Sequence of chain 1.B:
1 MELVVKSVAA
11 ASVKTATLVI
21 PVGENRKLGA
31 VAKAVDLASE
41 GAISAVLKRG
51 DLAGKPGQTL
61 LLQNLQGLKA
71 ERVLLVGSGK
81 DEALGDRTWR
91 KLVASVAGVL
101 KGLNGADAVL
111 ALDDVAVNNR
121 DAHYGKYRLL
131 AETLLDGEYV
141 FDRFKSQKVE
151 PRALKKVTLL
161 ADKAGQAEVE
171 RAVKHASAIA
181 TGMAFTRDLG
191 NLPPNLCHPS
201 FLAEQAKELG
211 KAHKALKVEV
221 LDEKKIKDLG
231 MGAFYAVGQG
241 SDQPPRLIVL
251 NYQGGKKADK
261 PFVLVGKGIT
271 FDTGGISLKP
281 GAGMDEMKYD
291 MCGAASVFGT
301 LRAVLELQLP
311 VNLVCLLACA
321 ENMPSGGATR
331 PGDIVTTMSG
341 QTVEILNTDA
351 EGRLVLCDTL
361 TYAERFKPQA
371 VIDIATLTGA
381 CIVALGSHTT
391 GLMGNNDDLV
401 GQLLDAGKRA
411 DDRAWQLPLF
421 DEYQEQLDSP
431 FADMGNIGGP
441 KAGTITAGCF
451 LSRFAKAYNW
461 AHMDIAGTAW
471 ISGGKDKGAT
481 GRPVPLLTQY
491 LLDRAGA

Binding-site contacts:
Ligand atom O2 contacts residue ASP272 of chain 1.B at 2.9 Å (salt-bridge).
Ligand atom C3 contacts residue MN1 of chain 1.M at 3.0 Å.
Ligand atom N2 contacts residue LYS267 of chain 1.B at 3.3 Å (salt-bridge).
Ligand atom O2 contacts residue ASP349 of chain 1.B at 3.2 Å (salt-bridge).
Ligand atom C10 contacts residue MET287 of chain 1.B at 3.6 Å (hydrophobic).
Ligand atom N2 contacts residue ZN1 of chain 1.L at 2.3 Å.
Ligand atom O2 contacts residue ZN1 of chain 1.L at 2.1 Å.
Ligand atom O3 contacts residue ASP272 of chain 1.B at 3.8 Å.
Ligand atom C2 contacts residue ZN1 of chain 1.L at 3.1 Å.
Ligand atom O2 contacts residue GLU351 of chain 1.B at 3.1 Å (salt-bridge).
Ligand atom N1 contacts residue BCT1 of chain 1.O at 3.1 Å (h-bond).
Ligand atom O2 contacts residue LYS267 of chain 1.B at 3.2 Å (salt-bridge).
Ligand atom N1 contacts residue ASP349 of chain 1.B at 3.8 Å.
Ligand atom C9 contacts residue MET287 of chain 1.B at 3.7 Å (hydrophobic).
Ligand atom N1 contacts residue LEU377 of chain 1.B at 3.4 Å (h-bond).
Ligand atom O3 contacts residue ASP349 of chain 1.B at 2.9 Å (salt-bridge).
Ligand atom O1 contacts residue GLY379 of chain 1.B at 2.9 Å (h-bond).
Ligand atom C2 contacts residue BCT1 of chain 1.O at 3.3 Å.
Ligand atom C1 contacts residue ASP272 of chain 1.B at 3.8 Å.
Ligand atom N2 contacts residue ASP272 of chain 1.B at 3.5 Å (salt-bridge).
Ligand atom O2 contacts residue MN1 of chain 1.M at 2.1 Å.
Ligand atom C2 contacts residue MN1 of chain 1.M at 3.1 Å.
Ligand atom O3 contacts residue LYS279 of chain 1.B at 2.9 Å (salt-bridge).
Ligand atom C6 contacts residue LEU377 of chain 1.B at 3.5 Å (hydrophobic).
Ligand atom C6 contacts residue THR376 of chain 1.B at 3.6 Å.
Ligand atom C11 contacts residue TRP470 of chain 1.B at 3.3 Å (hydrophobic).
Ligand atom C12 contacts residue ALA466 of chain 1.B at 3.6 Å (hydrophobic).
Ligand atom O3 contacts residue MN1 of chain 1.M at 2.4 Å.
Ligand atom C16 contacts residue ILE437 of chain 1.B at 3.6 Å (hydrophobic).
Ligand atom N2 contacts residue ASP290 of chain 1.B at 2.7 Å (salt-bridge).
Ligand atom C3 contacts residue BCT1 of chain 1.O at 3.6 Å.
Ligand atom C13 contacts residue BCT1 of chain 1.O at 3.5 Å.
Ligand atom O1 contacts residue THR378 of chain 1.B at 3.6 Å.
Ligand atom C1 contacts residue ZN1 of chain 1.L at 3.2 Å.
Ligand atom C13 contacts residue ARG353 of chain 1.B at 3.8 Å.
Ligand atom C1 contacts residue THR376 of chain 1.B at 3.8 Å.
Ligand atom C3 contacts residue ASP349 of chain 1.B at 3.2 Å.
Ligand atom N2 contacts residue THR376 of chain 1.B at 3.0 Å (h-bond).
Ligand atom O2 contacts residue BCT1 of chain 1.O at 2.6 Å (h-bond).
Ligand atom C2 contacts residue LEU377 of chain 1.B at 3.2 Å (hydrophobic).

The small molecule below binds the protein below.
Small molecule (SMILES): CC(C)C[C@H](NC(=O)[C@@H](O)[C@H](N)Cc1ccccc1)C(=O)O